Binding-site contacts:
Ligand atom C3 contacts residue GLU82 of chain 1.D at 3.8 Å.
Ligand atom C6 contacts residue SER17 of chain 1.A at 3.6 Å.
Ligand atom O3 contacts residue GLY13 of chain 1.A at 3.5 Å (h-bond).
Ligand atom C3 contacts residue ALA14 of chain 1.A at 4.3 Å (hydrophobic).
Ligand atom C4 contacts residue SER17 of chain 1.A at 3.3 Å.
Ligand atom O3 contacts residue ALA14 of chain 1.A at 3.5 Å.
Ligand atom O4 contacts residue ALA14 of chain 1.A at 3.3 Å.
Ligand atom N2 contacts residue NAG1 of chain 1.Y at 4.4 Å.
Ligand atom O7 contacts residue ASN83 of chain 1.D at 4.5 Å.
Ligand atom O2 contacts residue GLU82 of chain 1.D at 3.6 Å.
Ligand atom C6 contacts residue ALA21 of chain 1.A at 3.8 Å (hydrophobic).
Ligand atom C8 contacts residue THR18 of chain 1.A at 3.4 Å.
Ligand atom C3 contacts residue ASN83 of chain 1.D at 3.9 Å.
Ligand atom C7 contacts residue NAG1 of chain 1.Y at 4.3 Å.
Ligand atom O4 contacts residue SER17 of chain 1.A at 3.9 Å.
Ligand atom O5 contacts residue ASN83 of chain 1.D at 2.3 Å (h-bond).
Ligand atom C4 contacts residue ASN83 of chain 1.D at 4.3 Å.
Ligand atom C2 contacts residue ASN83 of chain 1.D at 2.6 Å.
Ligand atom C5 contacts residue ASN83 of chain 1.D at 3.6 Å.
Ligand atom O6 contacts residue GLU82 of chain 1.D at 4.2 Å.
Ligand atom C2 contacts residue GLU82 of chain 1.D at 4.3 Å.
Ligand atom O7 contacts residue THR18 of chain 1.A at 3.7 Å.
Ligand atom C7 contacts residue ASN83 of chain 1.D at 3.6 Å.
Ligand atom C5 contacts residue SER17 of chain 1.A at 3.6 Å.
Ligand atom O4 contacts residue ALA21 of chain 1.A at 4.4 Å.
Ligand atom C3 contacts residue SER17 of chain 1.A at 4.5 Å.
Ligand atom C7 contacts residue THR18 of chain 1.A at 4.0 Å.
Ligand atom C1 contacts residue ASN83 of chain 1.D at 1.4 Å.
Ligand atom O3 contacts residue GLU82 of chain 1.D at 3.6 Å.
Ligand atom C8 contacts residue ASN83 of chain 1.D at 3.8 Å.
Ligand atom N2 contacts residue ASN83 of chain 1.D at 3.0 Å (h-bond).
Ligand atom C8 contacts residue SER17 of chain 1.A at 4.4 Å.
Ligand atom C4 contacts residue ALA14 of chain 1.A at 3.8 Å (hydrophobic).
Ligand atom O7 contacts residue NAG1 of chain 1.Y at 3.5 Å.

Sequence of chain 1.D:
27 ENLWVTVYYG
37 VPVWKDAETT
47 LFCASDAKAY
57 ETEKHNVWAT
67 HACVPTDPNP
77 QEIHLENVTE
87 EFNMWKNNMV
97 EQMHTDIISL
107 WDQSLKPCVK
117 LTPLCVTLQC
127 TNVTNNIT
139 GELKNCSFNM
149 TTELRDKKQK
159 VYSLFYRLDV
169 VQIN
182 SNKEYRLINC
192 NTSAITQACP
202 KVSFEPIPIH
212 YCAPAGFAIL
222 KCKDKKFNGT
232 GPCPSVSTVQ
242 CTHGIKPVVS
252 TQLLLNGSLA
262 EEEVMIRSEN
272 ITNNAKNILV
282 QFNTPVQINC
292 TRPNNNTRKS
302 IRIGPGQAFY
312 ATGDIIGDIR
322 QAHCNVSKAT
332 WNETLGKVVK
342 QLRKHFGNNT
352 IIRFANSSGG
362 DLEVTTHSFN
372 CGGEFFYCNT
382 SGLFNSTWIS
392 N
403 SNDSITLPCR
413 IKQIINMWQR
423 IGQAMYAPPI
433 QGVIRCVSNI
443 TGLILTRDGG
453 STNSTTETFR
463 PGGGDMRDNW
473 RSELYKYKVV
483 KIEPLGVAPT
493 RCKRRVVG

The protein below binds the small molecule below.
Small molecule (SMILES): CC(=O)N[C@H]1[C@H](O[C@H]2[C@H](O)[C@@H](NC(C)=O)CO[C@@H]2CO[C@@H]2O[C@@H](C)[C@@H](O)[C@@H](O)[C@@H]2O)O[C@H](CO)[C@@H](O[C@@H]2O[C@H](CO)[C@@H](O)[C@H](O)[C@@H]2O)[C@@H]1O

Sequence of chain 1.A:
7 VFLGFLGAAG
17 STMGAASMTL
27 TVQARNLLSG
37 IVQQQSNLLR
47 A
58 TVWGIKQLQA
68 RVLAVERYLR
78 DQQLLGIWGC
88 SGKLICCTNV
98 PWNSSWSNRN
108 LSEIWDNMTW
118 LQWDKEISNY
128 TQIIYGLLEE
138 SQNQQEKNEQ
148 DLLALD